Sequence of chain 1.F:
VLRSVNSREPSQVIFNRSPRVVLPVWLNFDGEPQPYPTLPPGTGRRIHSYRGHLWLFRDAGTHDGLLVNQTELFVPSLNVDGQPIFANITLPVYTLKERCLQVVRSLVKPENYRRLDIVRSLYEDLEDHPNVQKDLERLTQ

The small molecule below binds the protein below.
Small molecule (SMILES): Cc1cc(-c2scnc2C)ccc1[C@H](C)NC(=O)[C@@H]1C[C@@H](O)CN1C(=O)[C@@H](NC(=O)C1(F)CC1)C(C)(C)C

Binding-site contacts:
Ligand atom C35 contacts residue TYR61 of chain 1.F at 3.5 Å (hydrophobic).
Ligand atom C11 contacts residue ILE58 of chain 1.F at 3.2 Å (hydrophobic).
Ligand atom C17 contacts residue PRO48 of chain 1.F at 3.0 Å (hydrophobic).
Ligand atom C31 contacts residue TYR61 of chain 1.F at 3.5 Å (hydrophobic).
Ligand atom C32 contacts residue TYR61 of chain 1.F at 3.7 Å (hydrophobic).
Ligand atom C10 contacts residue ILE58 of chain 1.F at 3.8 Å (hydrophobic).
Ligand atom C05 contacts residue HIS59 of chain 1.F at 3.5 Å.
Ligand atom N23 contacts residue TYR61 of chain 1.F at 3.6 Å.
Ligand atom O01 contacts residue TYR61 of chain 1.F at 3.5 Å.
Ligand atom C03 contacts residue HIS59 of chain 1.F at 3.5 Å.
Ligand atom O36 contacts residue TYR61 of chain 1.F at 3.7 Å.
Ligand atom C02 contacts residue TRP37 of chain 1.F at 3.8 Å (hydrophobic).
Ligand atom C24 contacts residue TYR61 of chain 1.F at 3.3 Å (hydrophobic).
Ligand atom C17 contacts residue LEU50 of chain 1.F at 3.2 Å (hydrophobic).
Ligand atom O37 contacts residue TYR61 of chain 1.F at 3.4 Å.
Ligand atom C35 contacts residue ARG18 of chain 1.F at 3.4 Å.
Ligand atom C38 contacts residue TRP37 of chain 1.F at 3.6 Å (hydrophobic).
Ligand atom O22 contacts residue TYR47 of chain 1.F at 2.6 Å (h-bond).
Ligand atom C19 contacts residue TYR47 of chain 1.F at 3.6 Å (hydrophobic).
Ligand atom N06 contacts residue HIS59 of chain 1.F at 3.0 Å (h-bond).
Ligand atom C03 contacts residue TRP66 of chain 1.F at 3.5 Å (hydrophobic).
Ligand atom N30 contacts residue TYR61 of chain 1.F at 3.5 Å.
Ligand atom C02 contacts residue HIS64 of chain 1.F at 3.4 Å.
Ligand atom O36 contacts residue HIS64 of chain 1.F at 3.4 Å.
Ligand atom F33 contacts residue TYR61 of chain 1.F at 3.2 Å.
Ligand atom C34 contacts residue ASN16 of chain 1.F at 3.0 Å.
Ligand atom O01 contacts residue HIS64 of chain 1.F at 2.7 Å (h-bond).
Ligand atom N16 contacts residue PRO48 of chain 1.F at 3.5 Å.
Ligand atom C10 contacts residue HIS59 of chain 1.F at 3.8 Å.
Ligand atom C35 contacts residue ASN16 of chain 1.F at 3.3 Å.
Ligand atom C28 contacts residue TYR47 of chain 1.F at 3.5 Å (hydrophobic).
Ligand atom O01 contacts residue SER60 of chain 1.F at 2.5 Å (h-bond).
Ligand atom C04 contacts residue HIS59 of chain 1.F at 3.2 Å.
Ligand atom C02 contacts residue SER60 of chain 1.F at 3.5 Å.
Ligand atom C38 contacts residue HIS64 of chain 1.F at 3.5 Å.
Ligand atom C02 contacts residue TRP66 of chain 1.F at 3.8 Å (hydrophobic).
Ligand atom C05 contacts residue TYR47 of chain 1.F at 3.5 Å (hydrophobic).
Ligand atom C20 contacts residue TYR47 of chain 1.F at 3.7 Å (hydrophobic).
Ligand atom C14 contacts residue PRO48 of chain 1.F at 3.7 Å (hydrophobic).
Ligand atom O36 contacts residue PHE40 of chain 1.F at 3.5 Å.